Sequence of chain 1.F:
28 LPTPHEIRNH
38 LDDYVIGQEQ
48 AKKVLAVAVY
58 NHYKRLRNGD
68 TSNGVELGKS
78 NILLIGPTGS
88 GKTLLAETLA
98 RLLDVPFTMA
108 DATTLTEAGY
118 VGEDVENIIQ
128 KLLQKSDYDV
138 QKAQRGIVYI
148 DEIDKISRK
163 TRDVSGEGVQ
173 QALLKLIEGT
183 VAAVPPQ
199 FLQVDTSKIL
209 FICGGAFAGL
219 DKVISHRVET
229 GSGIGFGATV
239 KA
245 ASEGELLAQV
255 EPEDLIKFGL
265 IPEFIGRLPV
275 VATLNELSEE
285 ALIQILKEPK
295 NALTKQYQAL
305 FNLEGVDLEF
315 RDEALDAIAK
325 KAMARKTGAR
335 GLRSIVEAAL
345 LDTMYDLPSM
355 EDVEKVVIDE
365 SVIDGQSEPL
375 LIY

This small molecule binds to this protein.
Small molecule (SMILES): Nc1ncnc2c1ncn2[C@@H]1O[C@H](COP(=O)(O)OP(=O)(O)OP(O)(O)=S)[C@@H](O)[C@H]1O

Binding-site contacts:
Ligand atom C2 contacts residue LEU91 of chain 1.F at 3.7 Å (hydrophobic).
Ligand atom N1 contacts residue TYR41 of chain 1.F at 3.7 Å.
Ligand atom O4' contacts residue ALA333 of chain 1.F at 3.2 Å.
Ligand atom C2 contacts residue TYR41 of chain 1.F at 3.4 Å (hydrophobic).
Ligand atom N7 contacts residue LEU281 of chain 1.F at 4.0 Å.
Ligand atom C1' contacts residue ALA333 of chain 1.F at 3.4 Å (hydrophobic).
Ligand atom N3 contacts residue LEU91 of chain 1.F at 3.5 Å.
Ligand atom C4 contacts residue LEU91 of chain 1.F at 3.7 Å (hydrophobic).
Ligand atom O2B contacts residue THR90 of chain 1.F at 2.9 Å (h-bond).
Ligand atom N6 contacts residue VAL42 of chain 1.F at 3.7 Å.
Ligand atom O1B contacts residue PRO84 of chain 1.F at 3.9 Å.
Ligand atom O2G contacts residue LYS89 of chain 1.F at 3.7 Å.
Ligand atom O2A contacts residue LEU91 of chain 1.F at 3.3 Å (h-bond).
Ligand atom PB contacts residue LYS89 of chain 1.F at 3.9 Å.
Ligand atom C5' contacts residue ARG334 of chain 1.F at 3.7 Å.
Ligand atom N1 contacts residue VAL42 of chain 1.F at 3.6 Å.
Ligand atom N7 contacts residue SER87 of chain 1.F at 3.1 Å (h-bond).
Ligand atom N6 contacts residue SER87 of chain 1.F at 3.9 Å.
Ligand atom O3A contacts residue LYS89 of chain 1.F at 3.6 Å.
Ligand atom O2A contacts residue GLY88 of chain 1.F at 3.8 Å.
Ligand atom N7 contacts residue GLY86 of chain 1.F at 3.3 Å (h-bond).
Ligand atom O3B contacts residue GLY86 of chain 1.F at 3.4 Å (h-bond).
Ligand atom N1 contacts residue ILE43 of chain 1.F at 3.3 Å (h-bond).
Ligand atom N1 contacts residue ILE289 of chain 1.F at 3.9 Å.
Ligand atom C8 contacts residue ALA333 of chain 1.F at 3.8 Å (hydrophobic).
Ligand atom C8 contacts residue GLY86 of chain 1.F at 3.0 Å.
Ligand atom O1B contacts residue LYS89 of chain 1.F at 2.5 Å (salt-bridge).
Ligand atom N6 contacts residue ILE43 of chain 1.F at 2.6 Å (h-bond).
Ligand atom S1G contacts residue THR85 of chain 1.F at 3.7 Å.
Ligand atom C2' contacts residue LEU91 of chain 1.F at 3.9 Å (hydrophobic).
Ligand atom N9 contacts residue ALA333 of chain 1.F at 3.6 Å.
Ligand atom O1B contacts residue GLY86 of chain 1.F at 3.8 Å.
Ligand atom O3A contacts residue GLY88 of chain 1.F at 3.3 Å (h-bond).
Ligand atom O3A contacts residue GLY86 of chain 1.F at 3.9 Å.
Ligand atom PB contacts residue GLY86 of chain 1.F at 3.9 Å.
Ligand atom O3G contacts residue ASP148 of chain 1.F at 3.5 Å (salt-bridge).
Ligand atom N7 contacts residue GLY88 of chain 1.F at 3.8 Å.
Ligand atom O2A contacts residue THR90 of chain 1.F at 3.6 Å.
Ligand atom O5' contacts residue GLY86 of chain 1.F at 3.8 Å.
Ligand atom C6 contacts residue ILE43 of chain 1.F at 3.7 Å (hydrophobic).